Binding-site contacts:
Ligand atom C11 contacts residue MET181 of chain 1.C at 3.6 Å (hydrophobic).
Ligand atom C13 contacts residue VAL222 of chain 1.C at 3.6 Å (hydrophobic).
Ligand atom O17 contacts residue TYR178 of chain 1.C at 2.5 Å (h-bond).
Ligand atom CL15 contacts residue PHE117 of chain 1.C at 3.8 Å.
Ligand atom C1 contacts residue TYR168 of chain 1.C at 3.9 Å (hydrophobic).
Ligand atom C3 contacts residue ALA219 of chain 1.C at 4.0 Å (hydrophobic).
Ligand atom CL14 contacts residue TYR168 of chain 1.C at 3.4 Å.
Ligand atom C12 contacts residue LEU123 of chain 1.C at 4.1 Å (hydrophobic).
Ligand atom C3 contacts residue VAL222 of chain 1.C at 4.0 Å (hydrophobic).
Ligand atom CL15 contacts residue LEU123 of chain 1.C at 3.4 Å.
Ligand atom CL15 contacts residue ALA118 of chain 1.C at 3.1 Å.
Ligand atom C10 contacts residue ALA116 of chain 1.C at 3.8 Å (hydrophobic).
Ligand atom C12 contacts residue SER218 of chain 1.C at 4.0 Å.
Ligand atom C4 contacts residue NAP1 of chain 1.I at 3.1 Å.
Ligand atom CL14 contacts residue NAP1 of chain 1.I at 3.6 Å.
Ligand atom C3 contacts residue NAP1 of chain 1.I at 3.0 Å.
Ligand atom C4 contacts residue ALA219 of chain 1.C at 3.6 Å (hydrophobic).
Ligand atom C6 contacts residue NAP1 of chain 1.I at 3.5 Å.
Ligand atom C12 contacts residue VAL222 of chain 1.C at 4.0 Å (hydrophobic).
Ligand atom C2 contacts residue NAP1 of chain 1.I at 3.4 Å.
Ligand atom O7 contacts residue NAP1 of chain 1.I at 3.4 Å.
Ligand atom C10 contacts residue MET181 of chain 1.C at 4.0 Å (hydrophobic).
Ligand atom CL16 contacts residue NAP1 of chain 1.I at 3.2 Å.
Ligand atom C8 contacts residue NAP1 of chain 1.I at 4.1 Å.
Ligand atom C9 contacts residue SER218 of chain 1.C at 3.2 Å.
Ligand atom C8 contacts residue SER218 of chain 1.C at 3.6 Å.
Ligand atom C6 contacts residue TYR178 of chain 1.C at 3.4 Å (hydrophobic).
Ligand atom CL15 contacts residue MET181 of chain 1.C at 3.8 Å.
Ligand atom C1 contacts residue NAP1 of chain 1.I at 3.3 Å.
Ligand atom C1 contacts residue TYR178 of chain 1.C at 3.3 Å (hydrophobic).
Ligand atom C4 contacts residue VAL222 of chain 1.C at 4.0 Å (hydrophobic).
Ligand atom O17 contacts residue NAP1 of chain 1.I at 2.8 Å (h-bond).
Ligand atom CL16 contacts residue ALA116 of chain 1.C at 3.9 Å.
Ligand atom C10 contacts residue SER218 of chain 1.C at 3.6 Å.
Ligand atom C5 contacts residue NAP1 of chain 1.I at 3.3 Å.
Ligand atom O7 contacts residue SER218 of chain 1.C at 3.9 Å.
Ligand atom CL16 contacts residue SER218 of chain 1.C at 3.2 Å.
Ligand atom C12 contacts residue MET181 of chain 1.C at 3.8 Å (hydrophobic).
Ligand atom C3 contacts residue PHE225 of chain 1.C at 4.0 Å (hydrophobic).
Ligand atom C13 contacts residue SER218 of chain 1.C at 3.8 Å.

Sequence of chain 1.C:
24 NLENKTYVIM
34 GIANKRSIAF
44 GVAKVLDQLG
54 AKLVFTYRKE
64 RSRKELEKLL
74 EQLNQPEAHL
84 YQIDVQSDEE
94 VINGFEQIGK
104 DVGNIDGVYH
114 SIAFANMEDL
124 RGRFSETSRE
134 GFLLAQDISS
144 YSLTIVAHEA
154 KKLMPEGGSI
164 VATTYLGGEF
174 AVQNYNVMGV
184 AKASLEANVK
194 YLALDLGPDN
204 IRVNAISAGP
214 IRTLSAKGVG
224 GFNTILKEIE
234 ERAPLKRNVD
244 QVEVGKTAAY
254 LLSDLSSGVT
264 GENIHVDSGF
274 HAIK

The small molecule below binds the protein below.
Small molecule (SMILES): Oc1cc(Cl)ccc1Oc1ccc(Cl)cc1Cl